Sequence of chain 1.A:
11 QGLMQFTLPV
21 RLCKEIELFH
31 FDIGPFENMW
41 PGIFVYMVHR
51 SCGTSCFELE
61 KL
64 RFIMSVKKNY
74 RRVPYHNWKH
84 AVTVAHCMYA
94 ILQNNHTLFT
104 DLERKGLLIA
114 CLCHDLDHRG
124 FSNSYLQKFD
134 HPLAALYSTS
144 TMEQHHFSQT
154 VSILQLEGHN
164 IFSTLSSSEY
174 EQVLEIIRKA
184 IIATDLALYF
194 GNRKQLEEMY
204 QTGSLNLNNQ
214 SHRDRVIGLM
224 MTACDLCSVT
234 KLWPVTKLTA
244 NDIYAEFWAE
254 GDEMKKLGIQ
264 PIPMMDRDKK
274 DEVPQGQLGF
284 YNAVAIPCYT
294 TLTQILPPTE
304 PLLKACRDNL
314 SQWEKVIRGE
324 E

Binding-site contacts:
Ligand atom C21 contacts residue MET267 of chain 1.A at 3.8 Å (hydrophobic).
Ligand atom C22 contacts residue THR239 of chain 1.A at 3.5 Å.
Ligand atom S11 contacts residue TYR247 of chain 1.A at 3.7 Å.
Ligand atom C13 contacts residue TYR247 of chain 1.A at 3.5 Å (hydrophobic).
Ligand atom N1 contacts residue PHE283 of chain 1.A at 3.4 Å.
Ligand atom C3 contacts residue PHE283 of chain 1.A at 3.5 Å (hydrophobic).
Ligand atom C13 contacts residue MET267 of chain 1.A at 4.0 Å (hydrophobic).
Ligand atom C22 contacts residue SER231 of chain 1.A at 3.7 Å.
Ligand atom C19 contacts residue GLN280 of chain 1.A at 3.4 Å.
Ligand atom N7 contacts residue PHE283 of chain 1.A at 4.0 Å.
Ligand atom C25 contacts residue THR242 of chain 1.A at 3.8 Å.
Ligand atom C2 contacts residue PHE250 of chain 1.A at 3.9 Å (hydrophobic).
Ligand atom C18 contacts residue LEU229 of chain 1.A at 3.5 Å (hydrophobic).
Ligand atom N8 contacts residue PHE283 of chain 1.A at 3.5 Å.
Ligand atom C10 contacts residue MET267 of chain 1.A at 3.4 Å (hydrophobic).
Ligand atom N7 contacts residue GLN280 of chain 1.A at 3.0 Å (h-bond).
Ligand atom C4 contacts residue PHE283 of chain 1.A at 3.5 Å (hydrophobic).
Ligand atom C9 contacts residue ILE246 of chain 1.A at 4.0 Å (hydrophobic).
Ligand atom N16 contacts residue ALA243 of chain 1.A at 3.9 Å.
Ligand atom C19 contacts residue VAL232 of chain 1.A at 3.5 Å (hydrophobic).
Ligand atom N6 contacts residue PHE250 of chain 1.A at 3.7 Å.
Ligand atom C22 contacts residue THR242 of chain 1.A at 4.0 Å.
Ligand atom C12 contacts residue GLN280 of chain 1.A at 3.1 Å.
Ligand atom C5 contacts residue PHE283 of chain 1.A at 3.9 Å (hydrophobic).
Ligand atom C25 contacts residue SER231 of chain 1.A at 3.6 Å.
Ligand atom C13 contacts residue GLN280 of chain 1.A at 3.5 Å.
Ligand atom S11 contacts residue GLY279 of chain 1.A at 3.8 Å.
Ligand atom C22 contacts residue ALA243 of chain 1.A at 3.7 Å (hydrophobic).
Ligand atom C15 contacts residue ILE246 of chain 1.A at 4.0 Å (hydrophobic).
Ligand atom C23 contacts residue LEU229 of chain 1.A at 3.7 Å (hydrophobic).
Ligand atom N16 contacts residue THR239 of chain 1.A at 3.6 Å (h-bond).
Ligand atom N1 contacts residue MET267 of chain 1.A at 3.4 Å (h-bond).
Ligand atom C24 contacts residue ILE246 of chain 1.A at 3.6 Å (hydrophobic).
Ligand atom C17 contacts residue PHE283 of chain 1.A at 3.9 Å (hydrophobic).
Ligand atom C3 contacts residue MET267 of chain 1.A at 3.7 Å (hydrophobic).
Ligand atom N16 contacts residue VAL232 of chain 1.A at 3.7 Å.
Ligand atom C17 contacts residue LEU229 of chain 1.A at 3.8 Å (hydrophobic).
Ligand atom S11 contacts residue MET267 of chain 1.A at 3.7 Å.
Ligand atom C2 contacts residue PHE283 of chain 1.A at 3.7 Å (hydrophobic).
Ligand atom N6 contacts residue PHE283 of chain 1.A at 3.4 Å.

A protein and the small-molecule ligand that binds it are described below.
Small molecule (SMILES): Cc1nc(Nc2ncc(-c3cccnc3)c3ccc(CO)nc23)cs1